Binding-site contacts:
Ligand atom C16 contacts residue HEM1 of chain 4.B at 4.5 Å.
Ligand atom N1 contacts residue HEM1 of chain 4.B at 3.6 Å.
Ligand atom C15 contacts residue ALA285 of chain 4.A at 3.5 Å (hydrophobic).
Ligand atom C4 contacts residue ARG192 of chain 4.A at 4.5 Å.
Ligand atom C11 contacts residue PHE284 of chain 4.A at 3.6 Å (hydrophobic).
Ligand atom N14 contacts residue ALA285 of chain 4.A at 3.7 Å.
Ligand atom C13 contacts residue ALA285 of chain 4.A at 3.8 Å (hydrophobic).
Ligand atom C3 contacts residue HEM1 of chain 4.B at 4.3 Å.
Ligand atom C15 contacts residue HEM1 of chain 4.B at 3.1 Å.
Ligand atom C12 contacts residue HEM1 of chain 4.B at 4.4 Å.
Ligand atom C6 contacts residue HEM1 of chain 4.B at 3.9 Å.
Ligand atom C7 contacts residue HEM1 of chain 4.B at 4.4 Å.
Ligand atom C13 contacts residue HEM1 of chain 4.B at 3.0 Å.
Ligand atom C17 contacts residue ALA285 of chain 4.A at 3.7 Å (hydrophobic).
Ligand atom C17 contacts residue THR289 of chain 4.A at 4.4 Å.
Ligand atom C9 contacts residue ILE281 of chain 4.A at 4.3 Å (hydrophobic).
Ligand atom N14 contacts residue HEM1 of chain 4.B at 2.3 Å.
Ligand atom C6 contacts residue ALA350 of chain 4.A at 3.5 Å (hydrophobic).
Ligand atom O8 contacts residue HEM1 of chain 4.B at 3.9 Å.
Ligand atom C16 contacts residue ALA285 of chain 4.A at 3.3 Å (hydrophobic).
Ligand atom C11 contacts residue ARG192 of chain 4.A at 4.3 Å.
Ligand atom C5 contacts residue ALA350 of chain 4.A at 3.5 Å (hydrophobic).
Ligand atom C4 contacts residue HEM1 of chain 4.B at 4.2 Å.
Ligand atom C7 contacts residue SER99 of chain 4.A at 4.4 Å.
Ligand atom C9 contacts residue SER99 of chain 4.A at 3.6 Å.
Ligand atom C2 contacts residue ARG85 of chain 4.A at 3.7 Å.
Ligand atom C17 contacts residue ARG192 of chain 4.A at 3.9 Å.
Ligand atom C16 contacts residue ARG192 of chain 4.A at 4.1 Å.
Ligand atom C15 contacts residue THR289 of chain 4.A at 3.9 Å.
Ligand atom C16 contacts residue THR289 of chain 4.A at 3.3 Å.
Ligand atom C9 contacts residue PHE284 of chain 4.A at 4.5 Å (hydrophobic).
Ligand atom N1 contacts residue ARG352 of chain 4.A at 4.5 Å.
Ligand atom C9 contacts residue ALA285 of chain 4.A at 4.3 Å (hydrophobic).
Ligand atom N1 contacts residue ARG85 of chain 4.A at 4.1 Å.
Ligand atom C12 contacts residue ALA285 of chain 4.A at 3.9 Å (hydrophobic).
Ligand atom O8 contacts residue SER99 of chain 4.A at 3.4 Å.
Ligand atom O8 contacts residue ARG85 of chain 4.A at 3.8 Å.
Ligand atom C2 contacts residue HEM1 of chain 4.B at 3.9 Å.
Ligand atom C5 contacts residue HEM1 of chain 4.B at 4.0 Å.
Ligand atom C6 contacts residue ARG352 of chain 4.A at 4.0 Å.

A protein and the small-molecule ligand that binds it are described below.
Small molecule (SMILES): CC(C)(C(=O)c1cccnc1)c1cccnc1

Sequence of chain 4.A:
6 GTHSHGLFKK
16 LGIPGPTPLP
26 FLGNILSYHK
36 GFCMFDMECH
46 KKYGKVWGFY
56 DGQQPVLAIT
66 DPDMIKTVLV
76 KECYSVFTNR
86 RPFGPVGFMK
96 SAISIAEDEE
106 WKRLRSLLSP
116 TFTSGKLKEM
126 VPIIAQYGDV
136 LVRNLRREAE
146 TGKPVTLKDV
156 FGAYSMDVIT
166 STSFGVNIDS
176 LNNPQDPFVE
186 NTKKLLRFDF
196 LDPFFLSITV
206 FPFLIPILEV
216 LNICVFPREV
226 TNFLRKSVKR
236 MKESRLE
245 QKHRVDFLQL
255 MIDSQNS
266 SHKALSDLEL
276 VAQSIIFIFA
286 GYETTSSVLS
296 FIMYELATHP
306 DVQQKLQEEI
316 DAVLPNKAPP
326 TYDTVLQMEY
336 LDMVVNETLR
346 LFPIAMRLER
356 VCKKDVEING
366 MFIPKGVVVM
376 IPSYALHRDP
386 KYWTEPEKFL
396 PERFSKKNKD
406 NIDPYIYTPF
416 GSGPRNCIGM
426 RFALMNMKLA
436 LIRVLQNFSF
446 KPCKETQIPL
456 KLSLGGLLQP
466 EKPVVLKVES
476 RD